Sequence of chain 1.B:
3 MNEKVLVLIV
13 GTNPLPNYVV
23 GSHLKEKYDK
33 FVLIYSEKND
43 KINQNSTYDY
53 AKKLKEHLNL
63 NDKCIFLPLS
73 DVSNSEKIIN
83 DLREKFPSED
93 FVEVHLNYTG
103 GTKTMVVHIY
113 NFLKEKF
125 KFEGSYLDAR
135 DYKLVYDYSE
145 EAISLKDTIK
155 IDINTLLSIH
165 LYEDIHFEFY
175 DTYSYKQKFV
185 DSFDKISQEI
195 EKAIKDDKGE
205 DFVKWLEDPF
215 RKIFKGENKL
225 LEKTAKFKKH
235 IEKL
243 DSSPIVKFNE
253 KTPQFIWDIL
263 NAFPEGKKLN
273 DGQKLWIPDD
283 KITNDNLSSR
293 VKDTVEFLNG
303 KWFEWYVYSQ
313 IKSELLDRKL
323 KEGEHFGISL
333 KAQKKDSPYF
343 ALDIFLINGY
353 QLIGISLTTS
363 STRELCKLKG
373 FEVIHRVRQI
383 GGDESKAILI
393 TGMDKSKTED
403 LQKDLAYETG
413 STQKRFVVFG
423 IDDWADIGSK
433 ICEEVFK

This protein binds this small molecule.
Small molecule (SMILES): Nc1ccn([C@H]2C[C@H](OP(=O)(O)O)[C@@H](CO[P](=O)(O)O[C@H]3C[C@H](n4ccc(N)nc4=O)O[C@@H]3CO[P](=O)(O)O[C@H]3C[C@H](n4ccc(N)nc4=O)O[C@@H]3COP(=O)(O)O)O2)c(=O)n1

Sequence of chain 1.A:
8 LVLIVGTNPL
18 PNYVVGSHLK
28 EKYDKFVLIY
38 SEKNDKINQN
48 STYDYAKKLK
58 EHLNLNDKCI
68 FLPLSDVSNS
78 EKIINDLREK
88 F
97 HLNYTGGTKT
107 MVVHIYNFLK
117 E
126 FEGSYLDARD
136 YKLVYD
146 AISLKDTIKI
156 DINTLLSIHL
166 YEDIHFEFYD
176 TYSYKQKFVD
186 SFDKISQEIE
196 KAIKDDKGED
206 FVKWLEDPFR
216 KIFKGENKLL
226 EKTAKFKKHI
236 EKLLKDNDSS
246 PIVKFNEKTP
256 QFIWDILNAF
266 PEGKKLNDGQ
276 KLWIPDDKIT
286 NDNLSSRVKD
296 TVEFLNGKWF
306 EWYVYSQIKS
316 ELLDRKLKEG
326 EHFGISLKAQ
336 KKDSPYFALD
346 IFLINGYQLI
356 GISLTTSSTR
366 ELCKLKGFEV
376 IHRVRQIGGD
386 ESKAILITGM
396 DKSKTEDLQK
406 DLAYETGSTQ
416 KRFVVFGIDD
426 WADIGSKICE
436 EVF

Binding-site contacts:
Ligand atom C5' contacts residue LYS303 of chain 1.A at 3.5 Å.
Ligand atom OP1 contacts residue THR361 of chain 1.A at 2.6 Å (h-bond).
Ligand atom O3' contacts residue GLY302 of chain 1.A at 3.5 Å.
Ligand atom OP1 contacts residue SER362 of chain 1.A at 2.9 Å (h-bond).
Ligand atom N3 contacts residue LYS369 of chain 1.B at 3.5 Å (salt-bridge).
Ligand atom N3 contacts residue LYS219 of chain 1.A at 3.0 Å (salt-bridge).
Ligand atom C1' contacts residue ASN301 of chain 1.A at 3.6 Å.
Ligand atom N4 contacts residue TYR341 of chain 1.A at 3.1 Å (h-bond).
Ligand atom C4 contacts residue GLU298 of chain 1.A at 3.6 Å.
Ligand atom O4' contacts residue ASN301 of chain 1.A at 2.8 Å (h-bond).
Ligand atom OP2 contacts residue THR360 of chain 1.A at 2.9 Å (h-bond).
Ligand atom C2 contacts residue ALA343 of chain 1.A at 3.7 Å (hydrophobic).
Ligand atom C4' contacts residue ARG215 of chain 1.A at 3.4 Å.
Ligand atom C5' contacts residue THR361 of chain 1.A at 3.2 Å.
Ligand atom O4' contacts residue GLU366 of chain 1.B at 3.6 Å (salt-bridge).
Ligand atom O5' contacts residue LYS303 of chain 1.A at 3.7 Å.
Ligand atom N3 contacts residue ALA343 of chain 1.A at 3.7 Å.
Ligand atom O5' contacts residue THR360 of chain 1.A at 3.6 Å.
Ligand atom C2 contacts residue LYS369 of chain 1.B at 3.4 Å.
Ligand atom N4 contacts residue GLU298 of chain 1.A at 3.1 Å (salt-bridge).
Ligand atom N3 contacts residue GLU298 of chain 1.A at 3.4 Å.
Ligand atom OP1 contacts residue ARG215 of chain 1.A at 3.6 Å.
Ligand atom C5' contacts residue ASN301 of chain 1.A at 3.3 Å.
Ligand atom O2 contacts residue LYS369 of chain 1.B at 2.8 Å (salt-bridge).
Ligand atom OP1 contacts residue GLY302 of chain 1.A at 3.6 Å.
Ligand atom O2 contacts residue LYS219 of chain 1.A at 2.9 Å (salt-bridge).
Ligand atom O2 contacts residue ASN301 of chain 1.A at 3.0 Å (h-bond).
Ligand atom OP1 contacts residue LYS371 of chain 1.A at 3.0 Å (salt-bridge).
Ligand atom P contacts residue THR361 of chain 1.A at 3.8 Å.
Ligand atom C2 contacts residue LYS219 of chain 1.A at 3.2 Å.
Ligand atom O3' contacts residue ARG215 of chain 1.A at 3.5 Å (salt-bridge).
Ligand atom C5' contacts residue GLU306 of chain 1.A at 3.8 Å.
Ligand atom OP1 contacts residue THR360 of chain 1.A at 3.6 Å (h-bond).
Ligand atom OP1 contacts residue ASN301 of chain 1.A at 3.7 Å.
Ligand atom P contacts residue THR360 of chain 1.A at 3.4 Å.
Ligand atom C5' contacts residue ARG215 of chain 1.A at 3.1 Å.
Ligand atom O4' contacts residue LYS303 of chain 1.A at 3.3 Å.
Ligand atom O3' contacts residue ASN301 of chain 1.A at 3.0 Å (h-bond).
Ligand atom O5' contacts residue ARG215 of chain 1.A at 3.8 Å.
Ligand atom C4' contacts residue ASN301 of chain 1.A at 3.7 Å.